Binding-site contacts:
Ligand atom O6 contacts residue ARG234 of chain 9.A at 3.4 Å (salt-bridge).
Ligand atom C1 contacts residue TYR157 of chain 58.A at 3.5 Å (hydrophobic).
Ligand atom O2 contacts residue GLN234 of chain 9.C at 2.5 Å (h-bond).
Ligand atom C21 contacts residue ARG234 of chain 9.A at 3.5 Å.
Ligand atom S1 contacts residue GLN234 of chain 9.C at 2.2 Å (h-bond).
Ligand atom N1 contacts residue TYR157 of chain 58.A at 2.5 Å (h-bond).
Ligand atom C4 contacts residue TYR157 of chain 58.A at 3.5 Å (hydrophobic).
Ligand atom C1 contacts residue GLN160 of chain 58.A at 2.6 Å.
Ligand atom C8 contacts residue ASP155 of chain 58.A at 3.7 Å.
Ligand atom O1 contacts residue GLN234 of chain 9.C at 2.6 Å (h-bond).
Ligand atom C6 contacts residue GLN160 of chain 58.A at 2.9 Å.
Ligand atom O5 contacts residue ARG219 of chain 58.A at 3.5 Å (salt-bridge).
Ligand atom C2 contacts residue GLN160 of chain 58.A at 3.5 Å.
Ligand atom C8 contacts residue GLN234 of chain 9.C at 2.9 Å.
Ligand atom O2 contacts residue TYR157 of chain 58.A at 3.4 Å.
Ligand atom O1 contacts residue GLN233 of chain 9.C at 3.6 Å.
Ligand atom N1 contacts residue SER156 of chain 58.A at 2.9 Å.
Ligand atom C3 contacts residue SER156 of chain 58.A at 3.2 Å.
Ligand atom O2 contacts residue GLN233 of chain 9.C at 2.9 Å (h-bond).
Ligand atom C14 contacts residue PHE76 of chain 9.A at 3.3 Å (hydrophobic).
Ligand atom C4 contacts residue ASP155 of chain 58.A at 1.9 Å.
Ligand atom O6 contacts residue GLN160 of chain 58.A at 2.9 Å.
Ligand atom C3 contacts residue ASP155 of chain 58.A at 3.0 Å.
Ligand atom O4 contacts residue PHE236 of chain 9.C at 2.6 Å.
Ligand atom C2 contacts residue SER156 of chain 58.A at 3.6 Å.
Ligand atom C21 contacts residue GLN160 of chain 58.A at 3.6 Å.
Ligand atom C5 contacts residue TYR157 of chain 58.A at 2.8 Å (hydrophobic).
Ligand atom O4 contacts residue PHE76 of chain 9.A at 2.2 Å.
Ligand atom O5 contacts residue ARG234 of chain 9.A at 2.7 Å (salt-bridge).
Ligand atom C5 contacts residue ASP155 of chain 58.A at 2.5 Å.
Ligand atom C6 contacts residue TYR157 of chain 58.A at 2.6 Å (hydrophobic).
Ligand atom C12 contacts residue GLN234 of chain 9.C at 2.8 Å.
Ligand atom C13 contacts residue PHE236 of chain 9.C at 3.4 Å (hydrophobic).
Ligand atom N1 contacts residue ASP155 of chain 58.A at 2.5 Å (salt-bridge).
Ligand atom C20 contacts residue PHE76 of chain 9.A at 3.2 Å (hydrophobic).
Ligand atom C13 contacts residue PHE76 of chain 9.A at 2.9 Å (hydrophobic).
Ligand atom C5 contacts residue SER156 of chain 58.A at 2.9 Å.
Ligand atom C4 contacts residue SER156 of chain 58.A at 3.0 Å.
Ligand atom C7 contacts residue GLN234 of chain 9.C at 2.2 Å.
Ligand atom C6 contacts residue SER156 of chain 58.A at 3.4 Å.

A protein and the small-molecule ligand that binds it are described below.
Small molecule (SMILES): O=C(O)c1ccc(NS(=O)(=O)c2ccc(N3C(=O)c4ccccc4C3=O)cc2)cc1

Sequence of chain 9.C:
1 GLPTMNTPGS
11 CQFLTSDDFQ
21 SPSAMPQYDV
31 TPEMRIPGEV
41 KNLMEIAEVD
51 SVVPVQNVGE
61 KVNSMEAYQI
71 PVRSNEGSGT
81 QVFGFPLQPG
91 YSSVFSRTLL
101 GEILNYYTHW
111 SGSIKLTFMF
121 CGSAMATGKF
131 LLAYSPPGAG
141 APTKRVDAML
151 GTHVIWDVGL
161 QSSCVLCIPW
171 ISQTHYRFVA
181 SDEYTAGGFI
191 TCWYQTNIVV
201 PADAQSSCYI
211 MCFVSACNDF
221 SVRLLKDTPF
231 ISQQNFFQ

Sequence of chain 58.A:
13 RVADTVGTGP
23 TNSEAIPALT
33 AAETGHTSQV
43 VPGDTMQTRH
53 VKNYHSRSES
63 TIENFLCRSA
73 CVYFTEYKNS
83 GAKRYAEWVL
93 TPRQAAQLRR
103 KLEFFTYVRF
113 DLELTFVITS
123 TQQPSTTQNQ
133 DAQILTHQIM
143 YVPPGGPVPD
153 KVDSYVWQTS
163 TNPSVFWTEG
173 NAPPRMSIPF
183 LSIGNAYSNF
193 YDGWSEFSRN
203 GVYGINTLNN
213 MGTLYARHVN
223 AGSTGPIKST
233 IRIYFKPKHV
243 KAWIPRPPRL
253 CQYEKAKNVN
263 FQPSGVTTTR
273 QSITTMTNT

Sequence of chain 9.A:
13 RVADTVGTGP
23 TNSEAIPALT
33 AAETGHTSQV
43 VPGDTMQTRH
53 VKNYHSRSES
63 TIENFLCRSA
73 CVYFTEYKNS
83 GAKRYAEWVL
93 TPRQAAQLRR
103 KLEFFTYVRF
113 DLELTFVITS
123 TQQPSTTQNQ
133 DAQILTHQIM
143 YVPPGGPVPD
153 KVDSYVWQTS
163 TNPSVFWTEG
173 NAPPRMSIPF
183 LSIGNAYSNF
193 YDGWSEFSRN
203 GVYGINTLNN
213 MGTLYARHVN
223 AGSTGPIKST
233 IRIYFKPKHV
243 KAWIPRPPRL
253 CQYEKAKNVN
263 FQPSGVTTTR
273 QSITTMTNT